Binding-site contacts:
Ligand atom O3' contacts residue ASP534 of chain 1.C at 2.3 Å (salt-bridge).
Ligand atom N7 contacts residue ARG333 of chain 1.C at 2.9 Å (salt-bridge).
Ligand atom O2 contacts residue ASN329 of chain 1.C at 3.0 Å (h-bond).
Ligand atom C4' contacts residue ILE330 of chain 1.C at 3.5 Å (hydrophobic).
Ligand atom OP1 contacts residue THR260 of chain 1.C at 2.7 Å (h-bond).
Ligand atom O3' contacts residue VAL532 of chain 1.C at 3.1 Å (h-bond).
Ligand atom C1' contacts residue LYS286 of chain 1.C at 3.7 Å.
Ligand atom O3' contacts residue HIS533 of chain 1.C at 3.4 Å.
Ligand atom C8 contacts residue ARG333 of chain 1.C at 3.4 Å.
Ligand atom OP2 contacts residue SER261 of chain 1.C at 3.6 Å.
Ligand atom O4' contacts residue ASN329 of chain 1.C at 3.0 Å.
Ligand atom C1' contacts residue TYR291 of chain 1.C at 3.3 Å (hydrophobic).
Ligand atom OP1 contacts residue ILE332 of chain 1.C at 3.5 Å.
Ligand atom C2 contacts residue ARG319 of chain 1.C at 3.1 Å.
Ligand atom C2' contacts residue ASN329 of chain 1.C at 3.6 Å.
Ligand atom O4' contacts residue HIS533 of chain 1.C at 3.2 Å.
Ligand atom C2' contacts residue LYS286 of chain 1.C at 3.6 Å.
Ligand atom OP1 contacts residue ARG282 of chain 1.C at 3.3 Å (salt-bridge).
Ligand atom C1' contacts residue GLN328 of chain 1.C at 3.5 Å.
Ligand atom OP1 contacts residue ALA262 of chain 1.C at 3.4 Å.
Ligand atom C5' contacts residue VAL532 of chain 1.C at 3.6 Å (hydrophobic).
Ligand atom N3 contacts residue ARG319 of chain 1.C at 2.7 Å (salt-bridge).
Ligand atom C5 contacts residue ARG333 of chain 1.C at 3.6 Å.
Ligand atom OP1 contacts residue ARG333 of chain 1.C at 2.9 Å (salt-bridge).
Ligand atom C3' contacts residue ASP534 of chain 1.C at 3.1 Å.
Ligand atom OP1 contacts residue SER261 of chain 1.C at 3.1 Å (h-bond).
Ligand atom OP1 contacts residue ILE332 of chain 1.C at 2.8 Å (h-bond).
Ligand atom C2' contacts residue GLN328 of chain 1.C at 3.6 Å.
Ligand atom C4' contacts residue ASN329 of chain 1.C at 3.6 Å.
Ligand atom N2 contacts residue ARG319 of chain 1.C at 3.0 Å (salt-bridge).
Ligand atom O4' contacts residue TYR291 of chain 1.C at 3.5 Å (h-bond).
Ligand atom OP2 contacts residue ALA262 of chain 1.C at 3.1 Å.
Ligand atom OP1 contacts residue PRO331 of chain 1.C at 3.4 Å.
Ligand atom C5' contacts residue ARG282 of chain 1.C at 3.2 Å.
Ligand atom C1' contacts residue ASN329 of chain 1.C at 3.6 Å.
Ligand atom C5' contacts residue ILE330 of chain 1.C at 3.0 Å (hydrophobic).
Ligand atom OP2 contacts residue ARG333 of chain 1.C at 3.1 Å (salt-bridge).
Ligand atom O3' contacts residue ARG282 of chain 1.C at 3.1 Å (salt-bridge).
Ligand atom OP2 contacts residue ARG333 of chain 1.C at 3.2 Å.
Ligand atom C4' contacts residue VAL532 of chain 1.C at 3.3 Å (hydrophobic).

Sequence of chain 1.C:
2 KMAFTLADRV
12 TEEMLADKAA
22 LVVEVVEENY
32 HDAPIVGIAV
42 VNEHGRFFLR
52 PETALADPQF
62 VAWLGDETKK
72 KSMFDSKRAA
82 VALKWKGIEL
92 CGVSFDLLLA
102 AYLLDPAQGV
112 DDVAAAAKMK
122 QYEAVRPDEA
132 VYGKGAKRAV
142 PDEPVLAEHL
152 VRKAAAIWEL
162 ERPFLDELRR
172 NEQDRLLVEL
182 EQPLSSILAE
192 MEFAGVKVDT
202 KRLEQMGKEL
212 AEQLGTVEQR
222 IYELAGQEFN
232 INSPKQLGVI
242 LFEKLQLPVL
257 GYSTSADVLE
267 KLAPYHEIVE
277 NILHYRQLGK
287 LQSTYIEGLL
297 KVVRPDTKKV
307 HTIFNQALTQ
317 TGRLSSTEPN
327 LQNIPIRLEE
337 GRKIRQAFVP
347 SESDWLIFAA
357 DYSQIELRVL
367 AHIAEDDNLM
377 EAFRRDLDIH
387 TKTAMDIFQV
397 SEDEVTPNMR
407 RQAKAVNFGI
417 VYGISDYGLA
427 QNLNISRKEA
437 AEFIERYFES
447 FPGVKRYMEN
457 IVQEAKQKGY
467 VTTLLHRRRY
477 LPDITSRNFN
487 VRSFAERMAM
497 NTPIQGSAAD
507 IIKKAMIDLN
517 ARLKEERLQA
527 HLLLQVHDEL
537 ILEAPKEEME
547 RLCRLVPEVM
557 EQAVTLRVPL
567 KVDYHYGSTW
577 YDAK

The protein below binds the small molecule below.
Small molecule (SMILES): Cc1cn([C@H]2C[C@H](O[P](=O)(O)OC[C@H]3O[C@@H](n4cnc5c(=O)nc(N)[nH]c54)C[C@@H]3O[P](=O)(O)OC[C@H]3O[C@@H](n4cnc5c(N)ncnc54)C[C@@H]3O[P](=O)(O)OC[C@H]3O[C@@H](n4ccc(N)nc4=O)C[C@@H]3O[P](=O)(O)OC[C@H]3O[C@@H](n4cc(C)c(=O)[nH]c4=O)C[C@@H]3O[P](=O)(O)OC[C@H]3O[C@@H](n4ccc(N)nc4=O)C[C@@H]3O[P](=O)(O)OC[C@H]3O[C@@H](n4cnc5c(=O)nc(N)[nH]c54)C[C@@H]3O)[C@@H](CO[P](=O)(O)O[C@H]3C[C@H](n4ccc(N)nc4=O)O[C@@H]3CO[P](=O)(O)O[C@H]3C[C@H](n4ccc(N)nc4=O)O[C@@H]3CO)O2)c(=O)[nH]c1=O